Sequence of chain 1.S:
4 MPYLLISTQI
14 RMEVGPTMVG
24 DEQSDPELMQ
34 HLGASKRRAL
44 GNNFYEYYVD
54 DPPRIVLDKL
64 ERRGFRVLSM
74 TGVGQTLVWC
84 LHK

Sequence of chain 1.R:
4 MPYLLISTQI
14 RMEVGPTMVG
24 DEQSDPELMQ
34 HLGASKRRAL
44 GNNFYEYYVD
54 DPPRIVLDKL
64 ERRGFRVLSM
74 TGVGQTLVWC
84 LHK

Binding-site contacts:
Ligand atom N contacts residue GLN78 of chain 1.R at 2.4 Å (h-bond).
Ligand atom CZ contacts residue ILE13 of chain 1.R at 3.7 Å (hydrophobic).
Ligand atom CZ contacts residue MET15 of chain 1.R at 4.0 Å (hydrophobic).
Ligand atom CZ contacts residue ARG14 of chain 1.R at 4.1 Å.
Ligand atom CE2 contacts residue GLN12 of chain 1.R at 3.4 Å.
Ligand atom CD1 contacts residue THR79 of chain 1.S at 4.2 Å.
Ligand atom N contacts residue ILE13 of chain 1.R at 3.4 Å (h-bond).
Ligand atom CA contacts residue ILE13 of chain 1.R at 4.1 Å (hydrophobic).
Ligand atom C contacts residue GLU210 of chain 1.H at 4.1 Å.
Ligand atom CA contacts residue THR79 of chain 1.S at 4.1 Å.
Ligand atom CG contacts residue ILE13 of chain 1.R at 3.7 Å (hydrophobic).
Ligand atom CB contacts residue GLY77 of chain 1.S at 4.0 Å.
Ligand atom CD2 contacts residue ILE13 of chain 1.R at 3.5 Å (hydrophobic).
Ligand atom N contacts residue GLU210 of chain 1.H at 3.5 Å (salt-bridge).
Ligand atom O contacts residue GLN78 of chain 1.S at 4.1 Å.
Ligand atom O contacts residue THR79 of chain 1.S at 3.9 Å.
Ligand atom CB contacts residue VAL76 of chain 1.S at 3.3 Å (hydrophobic).
Ligand atom CA contacts residue GLN78 of chain 1.R at 3.3 Å.
Ligand atom CZ contacts residue LEU80 of chain 1.R at 4.3 Å (hydrophobic).
Ligand atom CE2 contacts residue ARG14 of chain 1.R at 4.3 Å.
Ligand atom CG contacts residue VAL76 of chain 1.S at 3.8 Å (hydrophobic).
Ligand atom CD2 contacts residue VAL76 of chain 1.S at 3.7 Å (hydrophobic).
Ligand atom CE1 contacts residue ILE13 of chain 1.R at 3.9 Å (hydrophobic).
Ligand atom C contacts residue VAL76 of chain 1.S at 4.3 Å (hydrophobic).
Ligand atom CE1 contacts residue VAL76 of chain 1.S at 4.0 Å (hydrophobic).
Ligand atom CA contacts residue GLU210 of chain 1.H at 4.2 Å.
Ligand atom CE1 contacts residue MET15 of chain 1.R at 4.3 Å (hydrophobic).
Ligand atom CB contacts residue GLN78 of chain 1.R at 3.6 Å.
Ligand atom O contacts residue GLU210 of chain 1.H at 3.7 Å.
Ligand atom CZ contacts residue GLN12 of chain 1.R at 3.8 Å.
Ligand atom CE2 contacts residue GLN78 of chain 1.R at 3.7 Å.
Ligand atom CE2 contacts residue ILE13 of chain 1.R at 3.5 Å (hydrophobic).
Ligand atom C contacts residue GLN78 of chain 1.R at 3.6 Å.
Ligand atom C contacts residue GLN78 of chain 1.S at 3.9 Å.
Ligand atom CB contacts residue THR79 of chain 1.S at 4.2 Å.
Ligand atom C contacts residue THR79 of chain 1.S at 4.0 Å.
Ligand atom C contacts residue GLY77 of chain 1.S at 3.9 Å.
Ligand atom CD1 contacts residue ILE13 of chain 1.R at 3.9 Å (hydrophobic).
Ligand atom CD1 contacts residue VAL76 of chain 1.S at 3.7 Å (hydrophobic).
Ligand atom CD2 contacts residue GLN78 of chain 1.R at 3.5 Å.

Sequence of chain 1.H:
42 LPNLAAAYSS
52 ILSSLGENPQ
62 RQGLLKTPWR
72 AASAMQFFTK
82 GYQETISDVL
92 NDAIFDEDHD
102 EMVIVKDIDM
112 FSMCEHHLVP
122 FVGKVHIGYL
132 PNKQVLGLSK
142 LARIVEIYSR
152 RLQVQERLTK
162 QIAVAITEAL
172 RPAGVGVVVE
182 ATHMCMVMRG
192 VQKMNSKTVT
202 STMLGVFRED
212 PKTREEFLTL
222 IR

A small-molecule ligand and the protein it binds are described below.
Small molecule (SMILES): N[C@@H](Cc1ccccc1)C(=O)O